Sequence of chain 1.K:
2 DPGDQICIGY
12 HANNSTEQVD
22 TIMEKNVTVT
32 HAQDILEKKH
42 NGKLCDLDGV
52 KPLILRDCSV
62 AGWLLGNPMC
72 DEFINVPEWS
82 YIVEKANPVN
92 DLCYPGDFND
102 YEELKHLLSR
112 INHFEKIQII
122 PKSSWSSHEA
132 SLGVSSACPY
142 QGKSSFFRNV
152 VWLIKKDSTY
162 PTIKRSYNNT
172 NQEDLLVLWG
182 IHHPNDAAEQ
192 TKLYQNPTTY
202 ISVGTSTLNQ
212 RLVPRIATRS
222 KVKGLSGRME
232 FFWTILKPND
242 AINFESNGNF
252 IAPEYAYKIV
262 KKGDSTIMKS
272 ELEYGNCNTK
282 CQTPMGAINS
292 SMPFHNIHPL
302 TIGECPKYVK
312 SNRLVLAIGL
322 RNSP

Binding-site contacts:
Ligand atom C7 contacts residue ALA242 of chain 1.K at 4.1 Å (hydrophobic).
Ligand atom C8 contacts residue ASN169 of chain 1.K at 4.4 Å.
Ligand atom O3 contacts residue ASN240 of chain 1.K at 4.4 Å.
Ligand atom O5 contacts residue ASN169 of chain 1.K at 2.4 Å (h-bond).
Ligand atom C3 contacts residue ASN169 of chain 1.K at 3.7 Å.
Ligand atom C2 contacts residue ASN169 of chain 1.K at 2.4 Å.
Ligand atom C7 contacts residue ASN240 of chain 1.K at 3.9 Å.
Ligand atom C2 contacts residue ASN240 of chain 1.K at 3.9 Å.
Ligand atom N2 contacts residue ASN169 of chain 1.K at 2.8 Å (h-bond).
Ligand atom C3 contacts residue ASN240 of chain 1.K at 3.4 Å.
Ligand atom C8 contacts residue ALA242 of chain 1.K at 3.4 Å (hydrophobic).
Ligand atom C1 contacts residue ASN240 of chain 1.K at 3.8 Å.
Ligand atom O5 contacts residue ASN240 of chain 1.K at 4.0 Å.
Ligand atom C7 contacts residue ASN169 of chain 1.K at 3.3 Å.
Ligand atom C5 contacts residue ASN240 of chain 1.K at 3.3 Å.
Ligand atom C8 contacts residue ASN240 of chain 1.K at 3.8 Å.
Ligand atom O7 contacts residue ASN169 of chain 1.K at 3.5 Å (h-bond).
Ligand atom C8 contacts residue ASP241 of chain 1.K at 3.8 Å.
Ligand atom C6 contacts residue ASN240 of chain 1.K at 4.4 Å.
Ligand atom O5 contacts residue THR171 of chain 1.K at 4.5 Å.
Ligand atom O7 contacts residue ALA242 of chain 1.K at 4.3 Å.
Ligand atom C4 contacts residue ASN169 of chain 1.K at 4.2 Å.
Ligand atom O4 contacts residue ASN240 of chain 1.K at 3.6 Å.
Ligand atom C8 contacts residue SER221 of chain 1.J at 4.1 Å.
Ligand atom C4 contacts residue ASN240 of chain 1.K at 3.6 Å.
Ligand atom C1 contacts residue ASN169 of chain 1.K at 1.4 Å.
Ligand atom N2 contacts residue ASN240 of chain 1.K at 3.0 Å (h-bond).
Ligand atom C5 contacts residue ASN169 of chain 1.K at 3.7 Å.

Sequence of chain 1.J:
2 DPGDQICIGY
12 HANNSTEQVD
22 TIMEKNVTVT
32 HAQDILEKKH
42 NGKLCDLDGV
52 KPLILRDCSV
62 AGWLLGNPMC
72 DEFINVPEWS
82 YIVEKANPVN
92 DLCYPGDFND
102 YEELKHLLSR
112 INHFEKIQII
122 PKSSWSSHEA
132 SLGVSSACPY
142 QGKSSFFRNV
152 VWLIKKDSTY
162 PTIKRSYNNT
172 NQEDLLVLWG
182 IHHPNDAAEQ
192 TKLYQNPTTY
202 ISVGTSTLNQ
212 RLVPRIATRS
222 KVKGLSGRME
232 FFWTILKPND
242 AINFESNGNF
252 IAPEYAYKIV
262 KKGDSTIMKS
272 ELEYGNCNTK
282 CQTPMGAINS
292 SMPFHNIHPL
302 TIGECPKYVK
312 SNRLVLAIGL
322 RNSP

A small-molecule ligand and the protein it binds are described below.
Small molecule (SMILES): CC(=O)N[C@H]1[C@H](O[C@H]2[C@H](O)[C@@H](NC(C)=O)CO[C@@H]2CO)O[C@H](CO)[C@@H](O[C@@H]2O[C@H](CO)[C@@H](O)[C@H](O)[C@@H]2O)[C@@H]1O